Binding-site contacts:
Ligand atom C8 contacts residue SER152 of chain 1.A at 4.0 Å.
Ligand atom N2 contacts residue PHE153 of chain 1.A at 4.2 Å.
Ligand atom N2 contacts residue ASN154 of chain 1.A at 2.8 Å (h-bond).
Ligand atom C8 contacts residue TYR167 of chain 1.A at 4.0 Å (hydrophobic).
Ligand atom C8 contacts residue PHE153 of chain 1.A at 3.5 Å (hydrophobic).
Ligand atom C3 contacts residue ASN154 of chain 1.A at 3.8 Å.
Ligand atom O7 contacts residue SER152 of chain 1.A at 3.6 Å.
Ligand atom C2 contacts residue ASN154 of chain 1.A at 2.5 Å.
Ligand atom C8 contacts residue ASN154 of chain 1.A at 4.0 Å.
Ligand atom C5 contacts residue ASN154 of chain 1.A at 3.7 Å.
Ligand atom C7 contacts residue LYS165 of chain 1.A at 4.4 Å.
Ligand atom O5 contacts residue ASN154 of chain 1.A at 2.4 Å (h-bond).
Ligand atom C1 contacts residue ASN154 of chain 1.A at 1.5 Å.
Ligand atom C8 contacts residue LYS165 of chain 1.A at 3.7 Å.
Ligand atom C7 contacts residue ASN154 of chain 1.A at 3.7 Å.
Ligand atom O7 contacts residue PHE153 of chain 1.A at 3.5 Å.
Ligand atom C7 contacts residue PHE153 of chain 1.A at 3.7 Å (hydrophobic).
Ligand atom N2 contacts residue LYS165 of chain 1.A at 4.1 Å.
Ligand atom C4 contacts residue ASN154 of chain 1.A at 4.2 Å.
Ligand atom C7 contacts residue SER152 of chain 1.A at 4.4 Å.
Ligand atom O7 contacts residue ASN154 of chain 1.A at 4.2 Å.

This protein binds this small molecule.
Small molecule (SMILES): CC(=O)N[C@@H]1[C@@H](O)[C@H](O)[C@@H](CO)O[C@H]1O

Sequence of chain 1.A:
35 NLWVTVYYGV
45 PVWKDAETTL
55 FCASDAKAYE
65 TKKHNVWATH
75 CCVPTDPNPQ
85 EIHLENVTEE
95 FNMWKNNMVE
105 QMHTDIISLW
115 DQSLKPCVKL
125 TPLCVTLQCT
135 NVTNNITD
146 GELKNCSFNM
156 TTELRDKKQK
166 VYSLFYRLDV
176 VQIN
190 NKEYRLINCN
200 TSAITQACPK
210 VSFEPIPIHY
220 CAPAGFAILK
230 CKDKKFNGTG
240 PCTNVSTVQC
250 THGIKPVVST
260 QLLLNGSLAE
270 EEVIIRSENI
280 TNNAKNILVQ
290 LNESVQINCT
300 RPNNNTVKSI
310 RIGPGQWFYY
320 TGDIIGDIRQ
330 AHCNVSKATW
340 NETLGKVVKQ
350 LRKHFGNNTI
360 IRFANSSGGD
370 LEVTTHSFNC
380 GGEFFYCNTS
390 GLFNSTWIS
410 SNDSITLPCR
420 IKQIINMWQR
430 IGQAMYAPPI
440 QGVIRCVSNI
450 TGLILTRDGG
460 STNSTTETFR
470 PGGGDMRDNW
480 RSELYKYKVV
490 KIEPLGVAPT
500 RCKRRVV